Sequence of chain 1.C:
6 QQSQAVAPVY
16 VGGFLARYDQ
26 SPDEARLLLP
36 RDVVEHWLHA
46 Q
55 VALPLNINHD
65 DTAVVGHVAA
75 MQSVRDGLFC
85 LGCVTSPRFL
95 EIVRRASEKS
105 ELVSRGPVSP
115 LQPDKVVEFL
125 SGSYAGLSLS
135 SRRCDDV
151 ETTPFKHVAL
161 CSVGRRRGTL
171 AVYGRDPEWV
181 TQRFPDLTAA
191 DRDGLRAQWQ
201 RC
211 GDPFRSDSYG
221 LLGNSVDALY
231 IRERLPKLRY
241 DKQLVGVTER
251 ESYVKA

Binding-site contacts:
Ligand atom N contacts residue LEU133 of chain 1.C at 3.2 Å (h-bond).
Ligand atom FB1 contacts residue SER132 of chain 1.C at 3.5 Å.
Ligand atom O contacts residue ARG137 of chain 1.C at 3.0 Å (salt-bridge).
Ligand atom FB1 contacts residue ARG165 of chain 1.C at 3.0 Å.
Ligand atom C contacts residue HIS63 of chain 1.C at 3.5 Å.
Ligand atom FB3 contacts residue SER132 of chain 1.C at 3.0 Å.
Ligand atom OD1 contacts residue ARG31 of chain 1.C at 3.6 Å.
Ligand atom OD2 contacts residue ARG31 of chain 1.C at 3.6 Å.
Ligand atom OD1 contacts residue SER134 of chain 1.C at 2.6 Å (h-bond).
Ligand atom O contacts residue SER132 of chain 1.C at 2.3 Å (h-bond).
Ligand atom CG3 contacts residue ARG165 of chain 1.C at 3.6 Å.
Ligand atom CG1 contacts residue SER135 of chain 1.C at 3.7 Å.
Ligand atom FB2 contacts residue SER132 of chain 1.C at 3.0 Å.
Ligand atom C contacts residue ARG165 of chain 1.C at 3.6 Å.
Ligand atom O contacts residue ARG136 of chain 1.C at 3.1 Å.
Ligand atom OD2 contacts residue ARG137 of chain 1.C at 2.8 Å.
Ligand atom O contacts residue SER134 of chain 1.C at 3.5 Å.
Ligand atom CG1 contacts residue SER134 of chain 1.C at 3.5 Å.
Ligand atom FB2 contacts residue CYS161 of chain 1.C at 3.5 Å.
Ligand atom FB3 contacts residue HIS63 of chain 1.C at 3.0 Å.
Ligand atom N contacts residue SER132 of chain 1.C at 2.7 Å (h-bond).
Ligand atom CA contacts residue SER135 of chain 1.C at 3.4 Å.
Ligand atom C contacts residue SER135 of chain 1.C at 3.5 Å.
Ligand atom O contacts residue SER135 of chain 1.C at 3.2 Å (h-bond).
Ligand atom C contacts residue ARG137 of chain 1.C at 3.6 Å.
Ligand atom O contacts residue ARG165 of chain 1.C at 2.9 Å (salt-bridge).
Ligand atom CB contacts residue HIS63 of chain 1.C at 3.5 Å.
Ligand atom CG contacts residue SER134 of chain 1.C at 3.7 Å.
Ligand atom N contacts residue HIS63 of chain 1.C at 3.5 Å (h-bond).
Ligand atom CG2 contacts residue SER135 of chain 1.C at 3.1 Å.
Ligand atom C1 contacts residue SER132 of chain 1.C at 2.5 Å.
Ligand atom CG1 contacts residue ARG137 of chain 1.C at 3.6 Å.
Ligand atom C1 contacts residue HIS63 of chain 1.C at 3.5 Å.
Ligand atom O contacts residue GLY164 of chain 1.C at 3.4 Å.
Ligand atom O contacts residue ARG165 of chain 1.C at 2.6 Å (salt-bridge).
Ligand atom CA contacts residue SER132 of chain 1.C at 2.5 Å.
Ligand atom CB contacts residue SER132 of chain 1.C at 3.2 Å.
Ligand atom C contacts residue SER132 of chain 1.C at 1.4 Å.
Ligand atom N contacts residue SER135 of chain 1.C at 2.7 Å (h-bond).
Ligand atom O contacts residue LEU133 of chain 1.C at 3.6 Å (h-bond).

This protein binds this small molecule.
Small molecule (SMILES): CC(=O)N[C@H](C(=O)N[C@H](C(=O)N[C@@H](CC(=O)N(C)C)C(=O)N[C@@H](C)[C@H](O)C(F)(F)F)C(C)(C)C(=O)O)C(C)C